Sequence of chain 1.C:
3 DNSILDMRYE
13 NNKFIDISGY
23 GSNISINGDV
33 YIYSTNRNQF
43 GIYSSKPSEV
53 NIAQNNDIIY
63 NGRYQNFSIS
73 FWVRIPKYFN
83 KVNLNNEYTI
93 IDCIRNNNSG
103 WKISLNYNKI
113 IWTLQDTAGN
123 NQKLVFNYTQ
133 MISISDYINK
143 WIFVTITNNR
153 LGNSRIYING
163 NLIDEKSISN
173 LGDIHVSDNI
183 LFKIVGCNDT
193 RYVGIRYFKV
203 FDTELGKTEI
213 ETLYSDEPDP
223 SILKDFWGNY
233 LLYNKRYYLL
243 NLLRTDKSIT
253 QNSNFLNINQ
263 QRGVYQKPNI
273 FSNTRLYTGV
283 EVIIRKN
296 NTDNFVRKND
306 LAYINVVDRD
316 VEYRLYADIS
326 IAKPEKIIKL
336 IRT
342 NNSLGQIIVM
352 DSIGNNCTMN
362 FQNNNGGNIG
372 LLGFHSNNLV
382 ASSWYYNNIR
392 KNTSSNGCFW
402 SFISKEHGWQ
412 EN

Binding-site contacts:
Ligand atom C6 contacts residue TRP385 of chain 1.C at 4.0 Å (hydrophobic).
Ligand atom O3 contacts residue HIS376 of chain 1.C at 3.6 Å.
Ligand atom C1 contacts residue ARG391 of chain 1.C at 3.8 Å.
Ligand atom O4 contacts residue GLU330 of chain 1.C at 2.8 Å (salt-bridge).
Ligand atom C1 contacts residue TRP385 of chain 1.C at 4.0 Å (hydrophobic).
Ligand atom C6 contacts residue TYR386 of chain 1.C at 3.8 Å (hydrophobic).
Ligand atom O4 contacts residue ARG246 of chain 1.C at 3.4 Å (salt-bridge).
Ligand atom C3 contacts residue ARG246 of chain 1.C at 3.9 Å.
Ligand atom C4 contacts residue LEU245 of chain 1.C at 3.9 Å (hydrophobic).
Ligand atom C3 contacts residue TRP385 of chain 1.C at 3.8 Å (hydrophobic).
Ligand atom C3 contacts residue PHE375 of chain 1.C at 3.6 Å (hydrophobic).
Ligand atom C6 contacts residue PRO329 of chain 1.C at 3.7 Å (hydrophobic).
Ligand atom O5 contacts residue HIS376 of chain 1.C at 3.5 Å (h-bond).
Ligand atom C4 contacts residue GLU330 of chain 1.C at 3.3 Å.
Ligand atom O1B contacts residue TRP385 of chain 1.C at 3.8 Å.
Ligand atom O6 contacts residue TRP385 of chain 1.C at 3.5 Å.
Ligand atom O1A contacts residue LEU245 of chain 1.C at 3.5 Å.
Ligand atom O5 contacts residue TRP385 of chain 1.C at 4.0 Å.
Ligand atom O4 contacts residue PHE375 of chain 1.C at 2.5 Å (h-bond).
Ligand atom C4 contacts residue TRP385 of chain 1.C at 3.7 Å (hydrophobic).
Ligand atom C5 contacts residue TRP385 of chain 1.C at 3.6 Å (hydrophobic).
Ligand atom O8 contacts residue ARG391 of chain 1.C at 3.8 Å.
Ligand atom O4 contacts residue HIS376 of chain 1.C at 3.0 Å.
Ligand atom O6 contacts residue GLU330 of chain 1.C at 3.6 Å (salt-bridge).
Ligand atom C6 contacts residue GLU330 of chain 1.C at 3.7 Å.
Ligand atom O5 contacts residue GLU330 of chain 1.C at 3.6 Å (salt-bridge).
Ligand atom C6 contacts residue GLU330 of chain 1.C at 3.9 Å.
Ligand atom O4 contacts residue LEU245 of chain 1.C at 4.0 Å.
Ligand atom C5 contacts residue TRP385 of chain 1.C at 3.4 Å (hydrophobic).
Ligand atom C4 contacts residue PHE375 of chain 1.C at 3.4 Å (hydrophobic).
Ligand atom C1 contacts residue HIS376 of chain 1.C at 4.0 Å.
Ligand atom O1B contacts residue ARG391 of chain 1.C at 2.7 Å (salt-bridge).
Ligand atom C6 contacts residue SER383 of chain 1.C at 3.7 Å.
Ligand atom O6 contacts residue GLU330 of chain 1.C at 2.6 Å (salt-bridge).
Ligand atom O4 contacts residue HIS376 of chain 1.C at 3.5 Å.
Ligand atom C2 contacts residue HIS376 of chain 1.C at 4.0 Å.
Ligand atom C6 contacts residue PHE375 of chain 1.C at 4.0 Å (hydrophobic).
Ligand atom C4 contacts residue TYR386 of chain 1.C at 3.9 Å (hydrophobic).
Ligand atom O6 contacts residue SER383 of chain 1.C at 2.8 Å (h-bond).
Ligand atom O6 contacts residue PRO329 of chain 1.C at 3.4 Å.

The protein below binds the small molecule below.
Small molecule (SMILES): CC(=O)N[C@H]1[C@H](O[C@@H]2[C@H](O)[C@@H](O)[C@H](O)O[C@@H]2CO)O[C@H](CO)[C@H](O)[C@@H]1O[C@@H]1O[C@H](CO)[C@H](O)[C@H](O[C@]2(C(=O)O)C[C@H](O)[C@@H](NC(C)=O)[C@H]([C@H](O)[C@H](O)CO)O2)[C@H]1O